Sequence of chain 24.C:
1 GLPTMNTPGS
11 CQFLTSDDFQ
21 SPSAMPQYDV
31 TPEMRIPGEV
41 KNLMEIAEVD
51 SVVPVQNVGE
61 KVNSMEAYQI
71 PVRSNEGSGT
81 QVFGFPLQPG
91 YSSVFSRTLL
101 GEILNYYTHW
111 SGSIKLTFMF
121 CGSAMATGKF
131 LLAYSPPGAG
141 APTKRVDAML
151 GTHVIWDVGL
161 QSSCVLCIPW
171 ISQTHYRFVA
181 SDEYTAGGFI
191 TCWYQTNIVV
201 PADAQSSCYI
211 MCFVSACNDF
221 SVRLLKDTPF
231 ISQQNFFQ

The small molecule below binds the protein below.
Small molecule (SMILES): O=C(O)c1ccc(NS(=O)(=O)c2ccc(N3C(=O)c4ccccc4C3=O)cc2)cc1

Sequence of chain 24.A:
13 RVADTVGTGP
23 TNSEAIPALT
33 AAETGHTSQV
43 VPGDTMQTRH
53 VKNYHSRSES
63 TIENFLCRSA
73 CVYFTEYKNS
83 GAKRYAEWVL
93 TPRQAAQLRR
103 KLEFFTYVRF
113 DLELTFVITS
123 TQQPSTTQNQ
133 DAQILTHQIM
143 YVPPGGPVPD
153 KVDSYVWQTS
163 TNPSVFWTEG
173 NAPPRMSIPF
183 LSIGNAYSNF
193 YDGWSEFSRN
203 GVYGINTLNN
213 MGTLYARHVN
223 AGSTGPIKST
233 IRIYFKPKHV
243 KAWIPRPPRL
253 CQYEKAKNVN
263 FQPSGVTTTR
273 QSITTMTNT

Sequence of chain 18.A:
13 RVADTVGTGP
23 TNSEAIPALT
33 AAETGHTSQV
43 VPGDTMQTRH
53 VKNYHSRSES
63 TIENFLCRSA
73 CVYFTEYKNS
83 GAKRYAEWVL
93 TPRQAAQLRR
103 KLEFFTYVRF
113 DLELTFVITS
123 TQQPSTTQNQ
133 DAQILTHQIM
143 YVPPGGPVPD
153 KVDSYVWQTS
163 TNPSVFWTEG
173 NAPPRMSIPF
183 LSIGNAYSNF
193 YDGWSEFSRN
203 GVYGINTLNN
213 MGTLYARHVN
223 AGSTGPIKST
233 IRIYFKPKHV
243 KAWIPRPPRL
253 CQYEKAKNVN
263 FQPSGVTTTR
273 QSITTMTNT

Binding-site contacts:
Ligand atom N1 contacts residue SER156 of chain 18.A at 2.9 Å.
Ligand atom O4 contacts residue PHE76 of chain 24.A at 2.2 Å.
Ligand atom C3 contacts residue SER156 of chain 18.A at 3.2 Å.
Ligand atom C21 contacts residue GLN160 of chain 18.A at 3.6 Å.
Ligand atom C13 contacts residue PHE236 of chain 24.C at 3.4 Å (hydrophobic).
Ligand atom O5 contacts residue ARG219 of chain 18.A at 3.5 Å (salt-bridge).
Ligand atom N1 contacts residue TYR157 of chain 18.A at 2.5 Å (h-bond).
Ligand atom C13 contacts residue PHE76 of chain 24.A at 2.9 Å (hydrophobic).
Ligand atom O6 contacts residue GLN160 of chain 18.A at 2.9 Å.
Ligand atom C21 contacts residue ARG234 of chain 24.A at 3.5 Å.
Ligand atom O2 contacts residue GLN234 of chain 24.C at 2.5 Å (h-bond).
Ligand atom C5 contacts residue TYR157 of chain 18.A at 2.8 Å (hydrophobic).
Ligand atom O1 contacts residue GLN233 of chain 24.C at 3.6 Å.
Ligand atom C8 contacts residue ASP155 of chain 18.A at 3.7 Å.
Ligand atom C1 contacts residue GLN160 of chain 18.A at 2.6 Å.
Ligand atom C6 contacts residue GLN160 of chain 18.A at 2.9 Å.
Ligand atom C1 contacts residue TYR157 of chain 18.A at 3.5 Å (hydrophobic).
Ligand atom C2 contacts residue GLN160 of chain 18.A at 3.5 Å.
Ligand atom C5 contacts residue ASP155 of chain 18.A at 2.5 Å.
Ligand atom C7 contacts residue GLN234 of chain 24.C at 2.2 Å.
Ligand atom O2 contacts residue TYR157 of chain 18.A at 3.4 Å.
Ligand atom C6 contacts residue SER156 of chain 18.A at 3.4 Å.
Ligand atom O2 contacts residue GLN233 of chain 24.C at 2.9 Å (h-bond).
Ligand atom O1 contacts residue GLN234 of chain 24.C at 2.6 Å (h-bond).
Ligand atom C4 contacts residue ASP155 of chain 18.A at 1.9 Å.
Ligand atom C4 contacts residue TYR157 of chain 18.A at 3.5 Å (hydrophobic).
Ligand atom C8 contacts residue GLN234 of chain 24.C at 2.9 Å.
Ligand atom C6 contacts residue TYR157 of chain 18.A at 2.6 Å (hydrophobic).
Ligand atom N1 contacts residue ASP155 of chain 18.A at 2.5 Å (salt-bridge).
Ligand atom C4 contacts residue SER156 of chain 18.A at 3.0 Å.
Ligand atom C20 contacts residue PHE76 of chain 24.A at 3.2 Å (hydrophobic).
Ligand atom C2 contacts residue SER156 of chain 18.A at 3.6 Å.
Ligand atom S1 contacts residue GLN234 of chain 24.C at 2.2 Å (h-bond).
Ligand atom O6 contacts residue ARG234 of chain 24.A at 3.4 Å (salt-bridge).
Ligand atom O5 contacts residue ARG234 of chain 24.A at 2.7 Å (salt-bridge).
Ligand atom C14 contacts residue PHE76 of chain 24.A at 3.3 Å (hydrophobic).
Ligand atom C5 contacts residue SER156 of chain 18.A at 2.9 Å.
Ligand atom O4 contacts residue PHE236 of chain 24.C at 2.6 Å.
Ligand atom C3 contacts residue ASP155 of chain 18.A at 3.0 Å.
Ligand atom C12 contacts residue GLN234 of chain 24.C at 2.8 Å.